Binding-site contacts:
Ligand atom C2 contacts residue PHE161 of chain 1.B at 3.4 Å (hydrophobic).
Ligand atom N7 contacts residue PHE161 of chain 1.B at 3.7 Å.
Ligand atom N1 contacts residue ILE162 of chain 1.B at 2.7 Å (h-bond).
Ligand atom C5 contacts residue PHE161 of chain 1.B at 3.4 Å (hydrophobic).
Ligand atom N6 contacts residue ASP207 of chain 1.B at 2.8 Å (salt-bridge).
Ligand atom N7 contacts residue ALA87 of chain 1.B at 3.5 Å.
Ligand atom C5 contacts residue GLY88 of chain 1.B at 3.8 Å.
Ligand atom O2' contacts residue GLU182 of chain 1.B at 3.3 Å.
Ligand atom O2' contacts residue MET183 of chain 1.B at 2.8 Å (h-bond).
Ligand atom C2' contacts residue GLU184 of chain 1.B at 3.7 Å.
Ligand atom N7 contacts residue ASP207 of chain 1.B at 2.7 Å (salt-bridge).
Ligand atom N8 contacts residue ALA87 of chain 1.B at 3.5 Å.
Ligand atom C6 contacts residue ILE162 of chain 1.B at 3.6 Å (hydrophobic).
Ligand atom O2' contacts residue ARG203 of chain 1.B at 3.2 Å (salt-bridge).
Ligand atom O3' contacts residue GLU184 of chain 1.B at 2.6 Å (salt-bridge).
Ligand atom N8 contacts residue ASP207 of chain 1.B at 3.5 Å (salt-bridge).
Ligand atom N7 contacts residue GLY88 of chain 1.B at 3.3 Å (h-bond).
Ligand atom N6 contacts residue ALA209 of chain 1.B at 3.6 Å.
Ligand atom N3 contacts residue GLU182 of chain 1.B at 3.4 Å.
Ligand atom N7 contacts residue SER206 of chain 1.B at 3.8 Å.
Ligand atom N6 contacts residue ILE162 of chain 1.B at 2.9 Å (h-bond).
Ligand atom C5' contacts residue PHE161 of chain 1.B at 3.7 Å (hydrophobic).
Ligand atom C6 contacts residue PHE161 of chain 1.B at 3.5 Å (hydrophobic).
Ligand atom C5 contacts residue ASP207 of chain 1.B at 3.8 Å.
Ligand atom O3' contacts residue ALA18 of chain 1.B at 3.6 Å.
Ligand atom C2 contacts residue ALA160 of chain 1.B at 3.4 Å (hydrophobic).
Ligand atom C2 contacts residue MET183 of chain 1.B at 3.8 Å (hydrophobic).
Ligand atom N1 contacts residue PHE161 of chain 1.B at 3.5 Å.
Ligand atom N3 contacts residue MET183 of chain 1.B at 3.4 Å.
Ligand atom O4' contacts residue PHE217 of chain 1.B at 3.3 Å.
Ligand atom C9 contacts residue SER86 of chain 1.B at 3.6 Å.
Ligand atom C2' contacts residue MET183 of chain 1.B at 3.4 Å (hydrophobic).
Ligand atom O2' contacts residue GLU184 of chain 1.B at 2.6 Å (salt-bridge).
Ligand atom C1' contacts residue SER86 of chain 1.B at 3.3 Å.
Ligand atom N8 contacts residue SER86 of chain 1.B at 3.1 Å (h-bond).
Ligand atom O4' contacts residue SER86 of chain 1.B at 3.0 Å (h-bond).
Ligand atom C3' contacts residue GLU184 of chain 1.B at 3.3 Å.
Ligand atom C2 contacts residue ILE162 of chain 1.B at 3.4 Å (hydrophobic).
Ligand atom N8 contacts residue SER206 of chain 1.B at 3.6 Å.
Ligand atom O5' contacts residue MET183 of chain 1.B at 3.4 Å (h-bond).

Sequence of chain 1.A:
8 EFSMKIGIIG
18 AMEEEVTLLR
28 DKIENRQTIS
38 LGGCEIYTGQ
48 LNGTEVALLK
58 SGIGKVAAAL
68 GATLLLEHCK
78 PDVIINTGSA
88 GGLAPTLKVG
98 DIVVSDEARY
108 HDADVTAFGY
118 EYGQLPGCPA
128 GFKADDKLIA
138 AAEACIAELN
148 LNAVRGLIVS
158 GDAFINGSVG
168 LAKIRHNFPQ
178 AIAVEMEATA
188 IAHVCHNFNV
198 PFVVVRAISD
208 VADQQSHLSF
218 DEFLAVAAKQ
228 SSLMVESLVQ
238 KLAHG

Sequence of chain 1.B:
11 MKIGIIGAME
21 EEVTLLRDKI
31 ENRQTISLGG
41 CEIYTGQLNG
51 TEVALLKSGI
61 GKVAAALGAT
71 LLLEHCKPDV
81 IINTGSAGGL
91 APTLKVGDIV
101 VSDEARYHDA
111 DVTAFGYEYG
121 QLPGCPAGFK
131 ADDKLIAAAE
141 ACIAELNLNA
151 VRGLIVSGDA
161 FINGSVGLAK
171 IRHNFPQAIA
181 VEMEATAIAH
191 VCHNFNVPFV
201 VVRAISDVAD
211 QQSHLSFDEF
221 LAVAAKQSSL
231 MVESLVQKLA

This small molecule binds to this protein.
Small molecule (SMILES): Nc1ncnc2c([C@@H]3O[C@H](CO)[C@@H](O)[C@H]3O)n[nH]c12